Sequence of chain 1.J:
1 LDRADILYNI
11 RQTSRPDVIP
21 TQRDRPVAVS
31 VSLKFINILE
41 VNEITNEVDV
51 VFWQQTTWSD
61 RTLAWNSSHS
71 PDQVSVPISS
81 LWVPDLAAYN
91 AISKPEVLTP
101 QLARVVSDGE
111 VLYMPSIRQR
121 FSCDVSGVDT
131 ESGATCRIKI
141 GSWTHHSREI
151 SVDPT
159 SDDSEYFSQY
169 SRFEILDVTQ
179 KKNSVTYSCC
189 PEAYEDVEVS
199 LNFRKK

Sequence of chain 1.I:
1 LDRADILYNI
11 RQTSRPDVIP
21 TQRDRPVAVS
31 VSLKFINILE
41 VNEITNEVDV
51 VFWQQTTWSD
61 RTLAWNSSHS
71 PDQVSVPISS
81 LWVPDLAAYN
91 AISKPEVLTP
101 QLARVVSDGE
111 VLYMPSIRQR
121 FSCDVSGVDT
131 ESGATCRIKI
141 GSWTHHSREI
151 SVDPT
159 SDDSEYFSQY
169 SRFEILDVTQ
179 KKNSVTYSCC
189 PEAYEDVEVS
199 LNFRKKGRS

Binding-site contacts:
Ligand atom C8 contacts residue TYR192 of chain 1.I at 3.9 Å (hydrophobic).
Ligand atom C3 contacts residue MET114 of chain 1.J at 3.8 Å (hydrophobic).
Ligand atom N3 contacts residue SER142 of chain 1.I at 4.1 Å.
Ligand atom C1 contacts residue TRP143 of chain 1.I at 3.5 Å (hydrophobic).
Ligand atom N1 contacts residue TRP143 of chain 1.I at 3.9 Å.
Ligand atom C10 contacts residue MET114 of chain 1.J at 3.5 Å (hydrophobic).
Ligand atom BR1 contacts residue LEU112 of chain 1.J at 3.0 Å.
Ligand atom C3 contacts residue TRP143 of chain 1.I at 4.0 Å (hydrophobic).
Ligand atom C3 contacts residue CYS187 of chain 1.I at 4.0 Å (hydrophobic).
Ligand atom BR1 contacts residue TYR113 of chain 1.J at 4.1 Å.
Ligand atom N2 contacts residue TRP143 of chain 1.I at 3.5 Å (h-bond).
Ligand atom C3 contacts residue CYS188 of chain 1.I at 3.9 Å (hydrophobic).
Ligand atom C9 contacts residue TRP143 of chain 1.I at 3.8 Å (hydrophobic).
Ligand atom N1 contacts residue THR144 of chain 1.I at 3.6 Å.
Ligand atom N2 contacts residue MET114 of chain 1.J at 3.3 Å.
Ligand atom C1 contacts residue MET114 of chain 1.J at 3.4 Å (hydrophobic).
Ligand atom C5 contacts residue THR144 of chain 1.I at 3.7 Å.
Ligand atom C2 contacts residue MET114 of chain 1.J at 3.3 Å (hydrophobic).
Ligand atom C8 contacts residue TYR185 of chain 1.I at 3.7 Å (hydrophobic).
Ligand atom C4 contacts residue LEU112 of chain 1.J at 3.7 Å (hydrophobic).
Ligand atom C6 contacts residue TRP143 of chain 1.I at 3.3 Å (hydrophobic).
Ligand atom BR1 contacts residue ARG104 of chain 1.J at 3.3 Å.
Ligand atom BR1 contacts residue ALA103 of chain 1.J at 4.0 Å.
Ligand atom C9 contacts residue TYR192 of chain 1.I at 3.9 Å (hydrophobic).
Ligand atom C8 contacts residue TYR89 of chain 1.I at 3.2 Å (hydrophobic).
Ligand atom N3 contacts residue TRP143 of chain 1.I at 3.1 Å (h-bond).
Ligand atom C7 contacts residue TRP53 of chain 1.J at 3.7 Å (hydrophobic).
Ligand atom BR1 contacts residue THR144 of chain 1.I at 3.8 Å.
Ligand atom C8 contacts residue TRP143 of chain 1.I at 3.8 Å (hydrophobic).
Ligand atom C7 contacts residue TYR89 of chain 1.I at 3.5 Å (hydrophobic).
Ligand atom N1 contacts residue MET114 of chain 1.J at 3.5 Å.
Ligand atom BR1 contacts residue MET114 of chain 1.J at 4.0 Å.
Ligand atom C6 contacts residue MET114 of chain 1.J at 4.1 Å (hydrophobic).
Ligand atom BR1 contacts residue LEU102 of chain 1.J at 4.1 Å.
Ligand atom C5 contacts residue MET114 of chain 1.J at 4.1 Å (hydrophobic).
Ligand atom C10 contacts residue CYS187 of chain 1.I at 3.8 Å (hydrophobic).
Ligand atom C2 contacts residue TRP143 of chain 1.I at 3.4 Å (hydrophobic).
Ligand atom N3 contacts residue TYR89 of chain 1.I at 2.7 Å (h-bond).
Ligand atom C7 contacts residue TRP143 of chain 1.I at 3.7 Å (hydrophobic).
Ligand atom C9 contacts residue TYR185 of chain 1.I at 4.2 Å (hydrophobic).

A protein and the small-molecule ligand that binds it are described below.
Small molecule (SMILES): Brc1ccc(N2CCCNCC2)cn1